Sequence of chain 1.B:
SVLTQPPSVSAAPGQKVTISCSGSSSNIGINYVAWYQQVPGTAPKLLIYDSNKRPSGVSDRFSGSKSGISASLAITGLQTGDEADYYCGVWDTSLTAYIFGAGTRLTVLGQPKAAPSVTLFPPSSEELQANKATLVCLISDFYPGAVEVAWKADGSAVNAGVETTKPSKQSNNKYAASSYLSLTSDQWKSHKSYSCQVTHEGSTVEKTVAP

Sequence of chain 1.A:
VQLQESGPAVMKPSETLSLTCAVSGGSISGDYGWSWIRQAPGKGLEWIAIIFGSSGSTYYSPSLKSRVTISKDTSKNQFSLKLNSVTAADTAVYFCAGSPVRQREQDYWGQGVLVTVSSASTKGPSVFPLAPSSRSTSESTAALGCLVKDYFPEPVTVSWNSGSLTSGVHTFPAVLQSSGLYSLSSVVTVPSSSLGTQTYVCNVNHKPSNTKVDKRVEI

Binding-site contacts:
Ligand atom N contacts residue GLN107 of chain 1.A at 3.0 Å (h-bond).
Ligand atom N contacts residue ASN32 of chain 1.B at 3.0 Å (h-bond).
Ligand atom CG1 contacts residue SER100 of chain 1.A at 3.5 Å.
Ligand atom CB contacts residue ILE31 of chain 1.B at 3.7 Å (hydrophobic).
Ligand atom N contacts residue ASP108 of chain 1.A at 2.7 Å (salt-bridge).
Ligand atom C contacts residue TYR99 of chain 1.B at 3.5 Å (hydrophobic).
Ligand atom CB contacts residue ARG105 of chain 1.A at 3.6 Å.
Ligand atom O contacts residue THR94 of chain 1.B at 2.7 Å (h-bond).
Ligand atom CA contacts residue ASN32 of chain 1.B at 3.5 Å.
Ligand atom CA contacts residue TYR33 of chain 1.B at 3.6 Å (hydrophobic).
Ligand atom CB contacts residue ASP108 of chain 1.A at 3.7 Å.
Ligand atom O contacts residue TRP92 of chain 1.B at 3.7 Å.
Ligand atom O contacts residue ILE51 of chain 1.A at 3.6 Å.
Ligand atom CG2 contacts residue ARG105 of chain 1.A at 3.7 Å.
Ligand atom C contacts residue SER100 of chain 1.A at 3.7 Å.
Ligand atom CB contacts residue TYR37 of chain 1.B at 3.4 Å (hydrophobic).
Ligand atom N contacts residue SER100 of chain 1.A at 2.9 Å (h-bond).
Ligand atom C contacts residue ASN32 of chain 1.B at 3.7 Å.
Ligand atom C contacts residue ASP108 of chain 1.A at 3.6 Å.
Ligand atom CA contacts residue TYR37 of chain 1.B at 3.2 Å (hydrophobic).
Ligand atom O contacts residue SER100 of chain 1.A at 3.5 Å.
Ligand atom CA contacts residue TYR99 of chain 1.B at 3.4 Å (hydrophobic).
Ligand atom CG1 contacts residue GLY99 of chain 1.A at 3.6 Å.
Ligand atom CG1 contacts residue ASP108 of chain 1.A at 3.5 Å.
Ligand atom N contacts residue ASN32 of chain 1.B at 2.8 Å (h-bond).
Ligand atom CA contacts residue ASP108 of chain 1.A at 3.5 Å.
Ligand atom N contacts residue ASP108 of chain 1.A at 2.9 Å (salt-bridge).
Ligand atom CG2 contacts residue VAL102 of chain 1.A at 3.6 Å (hydrophobic).
Ligand atom CA contacts residue TRP92 of chain 1.B at 3.3 Å (hydrophobic).
Ligand atom N contacts residue TYR37 of chain 1.B at 3.4 Å (h-bond).
Ligand atom N contacts residue ARG105 of chain 1.A at 2.9 Å (salt-bridge).
Ligand atom CA contacts residue SER100 of chain 1.A at 3.5 Å.
Ligand atom CB contacts residue ASN32 of chain 1.B at 3.7 Å.
Ligand atom O contacts residue TYR33 of chain 1.B at 3.6 Å.
Ligand atom C contacts residue THR94 of chain 1.B at 3.6 Å.
Ligand atom CA contacts residue ARG105 of chain 1.A at 3.5 Å.
Ligand atom N contacts residue TYR99 of chain 1.B at 3.5 Å.
Ligand atom CB contacts residue THR94 of chain 1.B at 3.6 Å.
Ligand atom O contacts residue TRP92 of chain 1.B at 3.4 Å (h-bond).
Ligand atom CB contacts residue TYR33 of chain 1.B at 3.5 Å (hydrophobic).

A small-molecule ligand and the protein it binds are described below.
Small molecule (SMILES): CC[C@H](C)[C@H](NC(=O)CNC(=O)[C@@H](NC(=O)[C@H](C)N)C(C)C)C(=O)NCC(=O)N[C@@H](C)C(=O)N[C@H](C(=O)N[C@H](C=O)Cc1ccccc1)C(C)C